Binding-site contacts:
Ligand atom C2 contacts residue ARG84 of chain 1.A at 3.7 Å.
Ligand atom CL9 contacts residue GLU88 of chain 1.A at 3.6 Å.
Ligand atom C1 contacts residue ARG84 of chain 1.A at 3.7 Å.
Ligand atom O7 contacts residue ARG84 of chain 1.A at 3.9 Å.
Ligand atom C4 contacts residue GLU88 of chain 1.A at 3.9 Å.
Ligand atom C2 contacts residue GLU88 of chain 1.A at 3.9 Å.
Ligand atom C5 contacts residue ARG84 of chain 1.A at 3.6 Å.
Ligand atom C3 contacts residue GLU88 of chain 1.A at 3.5 Å.
Ligand atom C3 contacts residue ARG84 of chain 1.A at 3.8 Å.
Ligand atom C6 contacts residue ARG84 of chain 1.A at 3.7 Å.
Ligand atom C4 contacts residue ARG84 of chain 1.A at 3.9 Å.

This protein binds this small molecule.
Small molecule (SMILES): Oc1ccc(Cl)cc1

Sequence of chain 1.A:
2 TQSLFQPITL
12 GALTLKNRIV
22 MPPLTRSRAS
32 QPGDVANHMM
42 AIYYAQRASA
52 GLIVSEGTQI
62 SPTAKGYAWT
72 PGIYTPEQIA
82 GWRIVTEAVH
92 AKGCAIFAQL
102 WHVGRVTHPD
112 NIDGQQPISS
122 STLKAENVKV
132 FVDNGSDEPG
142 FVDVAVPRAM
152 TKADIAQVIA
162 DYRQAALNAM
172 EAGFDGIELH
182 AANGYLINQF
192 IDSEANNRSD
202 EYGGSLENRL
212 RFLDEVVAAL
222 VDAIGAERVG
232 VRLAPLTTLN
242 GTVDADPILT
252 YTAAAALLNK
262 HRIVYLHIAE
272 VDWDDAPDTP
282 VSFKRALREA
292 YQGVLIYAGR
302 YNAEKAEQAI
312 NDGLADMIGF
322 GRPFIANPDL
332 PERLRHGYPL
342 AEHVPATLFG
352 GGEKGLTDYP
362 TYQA